The protein below binds the small molecule below.
Small molecule (SMILES): CC(=O)N[C@@H]1[C@@H](O)[C@H](O)[C@@H](CO)O[C@H]1O

Binding-site contacts:
Ligand atom C5 contacts residue ASP111 of chain 3.D at 4.1 Å.
Ligand atom O4 contacts residue ASP111 of chain 3.D at 3.9 Å.
Ligand atom C4 contacts residue ASN103 of chain 3.D at 4.2 Å.
Ligand atom C8 contacts residue THR102 of chain 3.D at 4.2 Å.
Ligand atom C6 contacts residue ARG113 of chain 3.D at 4.2 Å.
Ligand atom C7 contacts residue ASN103 of chain 3.D at 3.3 Å.
Ligand atom C7 contacts residue LYS117 of chain 3.D at 4.2 Å.
Ligand atom O5 contacts residue ARG113 of chain 3.D at 4.0 Å.
Ligand atom C6 contacts residue ASP111 of chain 3.D at 3.2 Å.
Ligand atom C5 contacts residue ASN103 of chain 3.D at 3.6 Å.
Ligand atom O5 contacts residue ASN103 of chain 3.D at 2.3 Å (h-bond).
Ligand atom C8 contacts residue CYS101 of chain 3.D at 4.1 Å (hydrophobic).
Ligand atom C6 contacts residue ASP110 of chain 3.D at 4.1 Å.
Ligand atom C1 contacts residue GLY114 of chain 3.D at 4.2 Å.
Ligand atom C1 contacts residue LYS117 of chain 3.D at 4.5 Å.
Ligand atom C1 contacts residue ASN103 of chain 3.D at 1.4 Å.
Ligand atom O6 contacts residue ARG113 of chain 3.D at 3.2 Å (salt-bridge).
Ligand atom O7 contacts residue ASN103 of chain 3.D at 3.2 Å (h-bond).
Ligand atom C8 contacts residue LYS159 of chain 3.D at 4.5 Å.
Ligand atom C8 contacts residue LYS117 of chain 3.D at 3.9 Å.
Ligand atom N2 contacts residue LYS117 of chain 3.D at 3.7 Å.
Ligand atom C3 contacts residue ASN103 of chain 3.D at 3.8 Å.
Ligand atom O5 contacts residue GLY114 of chain 3.D at 4.1 Å.
Ligand atom C2 contacts residue ASN103 of chain 3.D at 2.5 Å.
Ligand atom O6 contacts residue ASP110 of chain 3.D at 3.9 Å.
Ligand atom N2 contacts residue ASN103 of chain 3.D at 2.9 Å (h-bond).
Ligand atom O6 contacts residue ASP111 of chain 3.D at 4.2 Å.
Ligand atom C8 contacts residue ASN103 of chain 3.D at 4.0 Å.

Sequence of chain 3.D:
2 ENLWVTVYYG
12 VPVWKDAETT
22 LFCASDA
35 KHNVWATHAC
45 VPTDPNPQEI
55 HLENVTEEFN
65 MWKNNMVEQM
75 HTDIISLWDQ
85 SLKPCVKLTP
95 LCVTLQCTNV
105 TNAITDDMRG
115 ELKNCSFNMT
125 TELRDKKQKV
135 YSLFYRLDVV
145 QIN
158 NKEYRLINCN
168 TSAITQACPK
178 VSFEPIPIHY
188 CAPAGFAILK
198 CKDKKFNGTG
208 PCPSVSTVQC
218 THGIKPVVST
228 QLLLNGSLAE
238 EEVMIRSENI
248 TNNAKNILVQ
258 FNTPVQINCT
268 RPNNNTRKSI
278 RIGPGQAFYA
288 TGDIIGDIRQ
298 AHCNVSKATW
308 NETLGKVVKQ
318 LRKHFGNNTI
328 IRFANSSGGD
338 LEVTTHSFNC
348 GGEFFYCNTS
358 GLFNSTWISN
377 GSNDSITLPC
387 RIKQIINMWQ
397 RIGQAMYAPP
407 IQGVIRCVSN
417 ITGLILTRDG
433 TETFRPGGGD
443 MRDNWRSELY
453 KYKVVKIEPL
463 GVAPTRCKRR